Binding-site contacts:
Ligand atom C2 contacts residue LEU149 of chain 1.A at 4.0 Å (hydrophobic).
Ligand atom C22 contacts residue LEU149 of chain 1.A at 3.9 Å (hydrophobic).
Ligand atom C24 contacts residue VAL37 of chain 1.A at 3.7 Å (hydrophobic).
Ligand atom C18 contacts residue GLU98 of chain 1.A at 4.0 Å.
Ligand atom N21 contacts residue GLU98 of chain 1.A at 3.6 Å.
Ligand atom C12 contacts residue LEU100 of chain 1.A at 3.8 Å (hydrophobic).
Ligand atom C27 contacts residue ASP160 of chain 1.A at 3.9 Å.
Ligand atom N19 contacts residue LEU100 of chain 1.A at 3.5 Å (h-bond).
Ligand atom C23 contacts residue LEU149 of chain 1.A at 3.9 Å (hydrophobic).
Ligand atom N21 contacts residue LEU100 of chain 1.A at 2.7 Å (h-bond).
Ligand atom C18 contacts residue ALA50 of chain 1.A at 3.7 Å (hydrophobic).
Ligand atom C17 contacts residue LEU149 of chain 1.A at 3.7 Å (hydrophobic).
Ligand atom N19 contacts residue GLU98 of chain 1.A at 2.9 Å (salt-bridge).
Ligand atom C13 contacts residue GLY103 of chain 1.A at 4.0 Å.
Ligand atom C3 contacts residue ASP146 of chain 1.A at 3.7 Å.
Ligand atom C12 contacts residue GLY103 of chain 1.A at 3.5 Å.
Ligand atom N8 contacts residue ILE29 of chain 1.A at 3.9 Å.
Ligand atom C24 contacts residue MET97 of chain 1.A at 3.6 Å (hydrophobic).
Ligand atom C22 contacts residue ALA50 of chain 1.A at 4.0 Å (hydrophobic).
Ligand atom C11 contacts residue GLY103 of chain 1.A at 3.9 Å.
Ligand atom C2 contacts residue ASP146 of chain 1.A at 3.6 Å.
Ligand atom N21 contacts residue PHE99 of chain 1.A at 3.4 Å.
Ligand atom C13 contacts residue LEU100 of chain 1.A at 3.7 Å (hydrophobic).
Ligand atom N19 contacts residue LEU149 of chain 1.A at 4.0 Å.
Ligand atom C16 contacts residue PHE99 of chain 1.A at 4.0 Å (hydrophobic).
Ligand atom N28 contacts residue ASP160 of chain 1.A at 3.4 Å (salt-bridge).
Ligand atom C9 contacts residue ILE29 of chain 1.A at 3.7 Å (hydrophobic).
Ligand atom CL1 contacts residue GLU31 of chain 1.A at 3.5 Å.
Ligand atom CL1 contacts residue GLY30 of chain 1.A at 3.6 Å.
Ligand atom N15 contacts residue PHE99 of chain 1.A at 3.9 Å.
Ligand atom N14 contacts residue ILE29 of chain 1.A at 3.7 Å.
Ligand atom C1 contacts residue LEU149 of chain 1.A at 3.9 Å (hydrophobic).
Ligand atom C18 contacts residue LEU149 of chain 1.A at 3.6 Å (hydrophobic).
Ligand atom N15 contacts residue LEU100 of chain 1.A at 2.8 Å (h-bond).
Ligand atom N28 contacts residue ASP146 of chain 1.A at 3.2 Å (salt-bridge).
Ligand atom C16 contacts residue LEU100 of chain 1.A at 3.6 Å (hydrophobic).
Ligand atom N19 contacts residue PHE99 of chain 1.A at 3.6 Å.
Ligand atom CL1 contacts residue VAL37 of chain 1.A at 3.9 Å.
Ligand atom C22 contacts residue MET97 of chain 1.A at 3.9 Å (hydrophobic).
Ligand atom N19 contacts residue ALA50 of chain 1.A at 3.4 Å.

Sequence of chain 1.A:
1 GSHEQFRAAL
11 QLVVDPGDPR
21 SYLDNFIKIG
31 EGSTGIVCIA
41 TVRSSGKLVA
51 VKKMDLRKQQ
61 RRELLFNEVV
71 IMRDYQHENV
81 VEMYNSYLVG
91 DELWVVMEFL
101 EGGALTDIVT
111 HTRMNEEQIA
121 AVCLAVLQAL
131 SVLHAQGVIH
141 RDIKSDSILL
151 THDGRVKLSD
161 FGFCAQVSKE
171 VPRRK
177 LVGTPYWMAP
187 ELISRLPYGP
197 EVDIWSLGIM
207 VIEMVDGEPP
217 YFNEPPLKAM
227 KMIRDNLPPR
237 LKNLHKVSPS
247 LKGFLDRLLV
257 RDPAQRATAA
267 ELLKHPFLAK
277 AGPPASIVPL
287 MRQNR

A small-molecule ligand and the protein it binds are described below.
Small molecule (SMILES): Clc1c(CNc2nccc(Nc3cc(C4CC4)[nH]n3)n2)ccc2nc[nH]c12